The protein below binds the small molecule below.
Small molecule (SMILES): CC(C)CCC[C@@H](C)[C@H]1CC[C@H]2[C@@H]3CC=C4C[C@@H](OC(=O)CCC(=O)O)CC[C@]4(C)[C@H]3CC[C@]12C

Sequence of chain 1.C:
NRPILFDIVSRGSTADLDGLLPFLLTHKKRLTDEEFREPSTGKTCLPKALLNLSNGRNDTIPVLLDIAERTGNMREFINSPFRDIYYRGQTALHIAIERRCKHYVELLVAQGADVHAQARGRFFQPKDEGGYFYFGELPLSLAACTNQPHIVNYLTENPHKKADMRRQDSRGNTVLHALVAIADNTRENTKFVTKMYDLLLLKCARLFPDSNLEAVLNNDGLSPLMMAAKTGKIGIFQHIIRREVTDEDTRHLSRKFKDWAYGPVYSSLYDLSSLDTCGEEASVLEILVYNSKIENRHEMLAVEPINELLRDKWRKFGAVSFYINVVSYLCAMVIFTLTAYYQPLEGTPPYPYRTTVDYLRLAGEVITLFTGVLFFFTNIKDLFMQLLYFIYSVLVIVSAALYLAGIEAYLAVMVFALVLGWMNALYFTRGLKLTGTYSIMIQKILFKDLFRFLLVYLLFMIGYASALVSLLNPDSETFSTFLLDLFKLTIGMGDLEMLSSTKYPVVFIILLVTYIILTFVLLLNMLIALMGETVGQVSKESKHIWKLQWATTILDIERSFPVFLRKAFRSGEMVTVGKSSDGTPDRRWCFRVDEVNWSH

Sequence of chain 1.B:
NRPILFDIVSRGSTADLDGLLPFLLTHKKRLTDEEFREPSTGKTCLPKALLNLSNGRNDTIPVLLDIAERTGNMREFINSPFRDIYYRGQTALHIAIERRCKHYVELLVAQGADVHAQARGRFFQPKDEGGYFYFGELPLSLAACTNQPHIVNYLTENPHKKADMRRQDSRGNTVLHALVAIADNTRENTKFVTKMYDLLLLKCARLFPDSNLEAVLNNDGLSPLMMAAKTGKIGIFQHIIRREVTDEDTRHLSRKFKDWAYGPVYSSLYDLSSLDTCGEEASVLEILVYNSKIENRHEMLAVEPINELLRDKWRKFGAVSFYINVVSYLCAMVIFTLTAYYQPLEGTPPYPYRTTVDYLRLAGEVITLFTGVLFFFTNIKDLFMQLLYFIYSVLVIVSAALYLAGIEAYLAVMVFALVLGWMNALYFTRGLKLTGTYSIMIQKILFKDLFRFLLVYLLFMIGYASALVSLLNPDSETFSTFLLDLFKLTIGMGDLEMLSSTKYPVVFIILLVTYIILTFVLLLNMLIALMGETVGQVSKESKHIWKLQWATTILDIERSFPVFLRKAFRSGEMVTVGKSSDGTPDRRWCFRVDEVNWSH

Binding-site contacts:
Ligand atom CAP contacts residue PHE674 of chain 1.B at 3.1 Å (hydrophobic).
Ligand atom CAA contacts residue LEU618 of chain 1.B at 4.4 Å (hydrophobic).
Ligand atom CAK contacts residue ILE696 of chain 1.C at 4.2 Å (hydrophobic).
Ligand atom CAZ contacts residue ILE696 of chain 1.C at 4.1 Å (hydrophobic).
Ligand atom CAV contacts residue ILE696 of chain 1.C at 4.1 Å (hydrophobic).
Ligand atom CAK contacts residue LEU671 of chain 1.B at 3.0 Å (hydrophobic).
Ligand atom OAH contacts residue LEU671 of chain 1.B at 2.8 Å.
Ligand atom CAA contacts residue TYR621 of chain 1.B at 4.2 Å (hydrophobic).
Ligand atom CBG contacts residue PHE674 of chain 1.B at 4.4 Å (hydrophobic).
Ligand atom CAO contacts residue PHE674 of chain 1.B at 3.8 Å (hydrophobic).
Ligand atom CAQ contacts residue PHE674 of chain 1.B at 3.2 Å (hydrophobic).
Ligand atom CAL contacts residue LEU671 of chain 1.B at 4.0 Å (hydrophobic).
Ligand atom CAR contacts residue SER667 of chain 1.B at 4.4 Å.
Ligand atom CAI contacts residue ILE696 of chain 1.C at 4.0 Å (hydrophobic).
Ligand atom CBF contacts residue LEU670 of chain 1.B at 4.3 Å (hydrophobic).
Ligand atom CBC contacts residue SER667 of chain 1.B at 4.4 Å.
Ligand atom CBD contacts residue ILE696 of chain 1.C at 4.3 Å (hydrophobic).
Ligand atom CBD contacts residue LEU671 of chain 1.B at 4.5 Å (hydrophobic).
Ligand atom CAQ contacts residue VAL700 of chain 1.C at 4.3 Å (hydrophobic).
Ligand atom CAU contacts residue LEU670 of chain 1.B at 3.4 Å (hydrophobic).
Ligand atom CAP contacts residue VAL700 of chain 1.C at 4.3 Å (hydrophobic).
Ligand atom CAZ contacts residue LEU671 of chain 1.B at 4.4 Å (hydrophobic).
Ligand atom CAS contacts residue LEU670 of chain 1.B at 3.4 Å (hydrophobic).
Ligand atom CBE contacts residue PHE674 of chain 1.B at 4.0 Å (hydrophobic).
Ligand atom CAX contacts residue LEU671 of chain 1.B at 3.8 Å (hydrophobic).
Ligand atom CAI contacts residue LEU671 of chain 1.B at 3.4 Å (hydrophobic).